Sequence of chain 8.A:
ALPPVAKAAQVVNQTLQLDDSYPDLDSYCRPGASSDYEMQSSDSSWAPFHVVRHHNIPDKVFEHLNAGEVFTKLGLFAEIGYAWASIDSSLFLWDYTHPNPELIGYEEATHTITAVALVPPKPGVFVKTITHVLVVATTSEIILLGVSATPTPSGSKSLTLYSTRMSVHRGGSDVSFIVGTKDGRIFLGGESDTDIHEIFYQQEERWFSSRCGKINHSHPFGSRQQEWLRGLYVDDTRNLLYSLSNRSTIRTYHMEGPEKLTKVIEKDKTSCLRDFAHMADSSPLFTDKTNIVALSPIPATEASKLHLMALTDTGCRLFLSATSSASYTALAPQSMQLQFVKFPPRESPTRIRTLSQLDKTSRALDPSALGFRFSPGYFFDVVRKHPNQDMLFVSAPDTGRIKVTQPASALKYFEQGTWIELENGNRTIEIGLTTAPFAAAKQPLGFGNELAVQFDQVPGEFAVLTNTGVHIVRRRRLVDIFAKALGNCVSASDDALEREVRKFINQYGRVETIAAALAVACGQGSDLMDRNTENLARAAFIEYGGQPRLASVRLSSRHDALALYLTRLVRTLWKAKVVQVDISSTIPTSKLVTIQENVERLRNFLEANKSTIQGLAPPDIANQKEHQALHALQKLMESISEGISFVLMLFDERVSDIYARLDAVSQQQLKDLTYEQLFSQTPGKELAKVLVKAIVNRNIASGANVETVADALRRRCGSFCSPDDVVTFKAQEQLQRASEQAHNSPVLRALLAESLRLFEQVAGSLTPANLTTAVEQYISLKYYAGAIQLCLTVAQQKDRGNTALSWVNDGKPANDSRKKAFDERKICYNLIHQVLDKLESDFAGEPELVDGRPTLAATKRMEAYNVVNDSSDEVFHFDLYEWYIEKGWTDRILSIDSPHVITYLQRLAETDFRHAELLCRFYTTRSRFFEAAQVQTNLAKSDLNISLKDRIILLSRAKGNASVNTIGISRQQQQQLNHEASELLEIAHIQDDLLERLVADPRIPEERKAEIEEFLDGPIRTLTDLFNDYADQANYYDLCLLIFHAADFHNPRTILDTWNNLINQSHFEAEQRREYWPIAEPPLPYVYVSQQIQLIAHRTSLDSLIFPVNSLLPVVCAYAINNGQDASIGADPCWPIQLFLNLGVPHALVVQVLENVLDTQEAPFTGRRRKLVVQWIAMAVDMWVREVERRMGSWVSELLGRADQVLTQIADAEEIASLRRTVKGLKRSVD

Sequence of chain 8.MA:
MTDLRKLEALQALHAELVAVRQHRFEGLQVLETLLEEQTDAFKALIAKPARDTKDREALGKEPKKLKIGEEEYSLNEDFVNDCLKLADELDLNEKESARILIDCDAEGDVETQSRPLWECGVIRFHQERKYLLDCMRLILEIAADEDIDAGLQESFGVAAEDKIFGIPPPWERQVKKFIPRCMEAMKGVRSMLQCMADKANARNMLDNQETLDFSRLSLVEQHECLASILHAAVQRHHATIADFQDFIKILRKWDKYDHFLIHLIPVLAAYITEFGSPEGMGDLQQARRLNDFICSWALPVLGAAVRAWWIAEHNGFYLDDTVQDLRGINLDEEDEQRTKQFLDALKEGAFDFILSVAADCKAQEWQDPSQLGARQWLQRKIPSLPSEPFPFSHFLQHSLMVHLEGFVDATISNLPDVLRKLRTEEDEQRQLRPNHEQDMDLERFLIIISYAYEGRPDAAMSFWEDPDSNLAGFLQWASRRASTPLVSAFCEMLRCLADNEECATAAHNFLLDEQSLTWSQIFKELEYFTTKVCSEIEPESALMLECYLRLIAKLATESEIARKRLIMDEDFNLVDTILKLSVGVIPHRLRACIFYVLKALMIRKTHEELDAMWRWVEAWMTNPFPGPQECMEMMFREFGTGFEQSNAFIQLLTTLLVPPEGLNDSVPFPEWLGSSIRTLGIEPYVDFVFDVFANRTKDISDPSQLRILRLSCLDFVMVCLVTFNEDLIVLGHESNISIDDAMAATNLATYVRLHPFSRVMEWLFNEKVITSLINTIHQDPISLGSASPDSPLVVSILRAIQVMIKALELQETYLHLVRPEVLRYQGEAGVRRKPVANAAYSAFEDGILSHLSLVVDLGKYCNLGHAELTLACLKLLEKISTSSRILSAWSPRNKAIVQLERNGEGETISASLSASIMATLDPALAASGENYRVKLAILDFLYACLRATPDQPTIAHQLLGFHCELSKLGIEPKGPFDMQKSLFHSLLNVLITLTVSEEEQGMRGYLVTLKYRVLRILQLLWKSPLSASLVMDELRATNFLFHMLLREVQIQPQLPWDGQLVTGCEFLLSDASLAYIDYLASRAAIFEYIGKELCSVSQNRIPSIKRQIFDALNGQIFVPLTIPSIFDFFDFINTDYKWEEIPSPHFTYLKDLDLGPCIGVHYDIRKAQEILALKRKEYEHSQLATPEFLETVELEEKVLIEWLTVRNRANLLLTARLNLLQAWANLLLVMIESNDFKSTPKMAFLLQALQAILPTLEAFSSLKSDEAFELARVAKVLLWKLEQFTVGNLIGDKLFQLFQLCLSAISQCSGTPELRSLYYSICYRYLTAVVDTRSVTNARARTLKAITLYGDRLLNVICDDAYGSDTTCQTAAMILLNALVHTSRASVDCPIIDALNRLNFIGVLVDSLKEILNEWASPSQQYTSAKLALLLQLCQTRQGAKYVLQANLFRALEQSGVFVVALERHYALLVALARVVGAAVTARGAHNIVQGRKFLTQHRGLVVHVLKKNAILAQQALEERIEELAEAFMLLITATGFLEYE

Binding-site contacts:
Ligand atom NZ contacts residue ASP1073 of chain 8.A at 3.0 Å (salt-bridge).
Ligand atom O contacts residue GLN1074 of chain 8.A at 3.0 Å (h-bond).
Ligand atom CG contacts residue GLU1052 of chain 8.A at 3.2 Å.
Ligand atom O contacts residue ARG1049 of chain 8.A at 3.7 Å.
Ligand atom CD1 contacts residue THR1065 of chain 8.A at 3.5 Å.
Ligand atom NH2 contacts residue ASP1073 of chain 8.A at 3.1 Å (salt-bridge).
Ligand atom O contacts residue THR1065 of chain 8.A at 3.2 Å.
Ligand atom CZ contacts residue ARG1044 of chain 8.A at 3.2 Å.
Ligand atom O contacts residue ARG1049 of chain 8.A at 3.7 Å.
Ligand atom CG1 contacts residue PHE1068 of chain 8.A at 3.4 Å (hydrophobic).
Ligand atom CD1 contacts residue ARG1044 of chain 8.A at 3.1 Å.
Ligand atom NH1 contacts residue ASP1073 of chain 8.A at 3.6 Å.
Ligand atom NH1 contacts residue ASN1069 of chain 8.A at 2.8 Å (h-bond).
Ligand atom NZ contacts residue LYS1225 of chain 8.MA at 2.2 Å.
Ligand atom NZ contacts residue GLU1228 of chain 8.MA at 2.8 Å.
Ligand atom O contacts residue ILE1045 of chain 8.A at 3.6 Å.
Ligand atom CE contacts residue LYS1225 of chain 8.MA at 2.9 Å.
Ligand atom CB contacts residue GLN1074 of chain 8.A at 3.5 Å.
Ligand atom N contacts residue ASN1069 of chain 8.A at 2.9 Å (h-bond).
Ligand atom O contacts residue THR1065 of chain 8.A at 3.6 Å.
Ligand atom CG contacts residue GLU1228 of chain 8.MA at 2.9 Å.
Ligand atom CA contacts residue THR1065 of chain 8.A at 3.6 Å.
Ligand atom CD contacts residue GLU1228 of chain 8.MA at 2.9 Å.
Ligand atom N contacts residue THR1065 of chain 8.A at 3.2 Å (h-bond).
Ligand atom CD contacts residue GLN1074 of chain 8.A at 3.5 Å.
Ligand atom CA contacts residue ASN1069 of chain 8.A at 3.5 Å.
Ligand atom CE contacts residue GLU1228 of chain 8.MA at 2.4 Å.
Ligand atom O contacts residue ASN1069 of chain 8.A at 3.3 Å (h-bond).
Ligand atom CD1 contacts residue ILE1053 of chain 8.A at 3.4 Å (hydrophobic).
Ligand atom CB contacts residue GLU1052 of chain 8.A at 3.1 Å.
Ligand atom CG contacts residue ILE1045 of chain 8.A at 3.5 Å (hydrophobic).
Ligand atom CB contacts residue GLU1228 of chain 8.MA at 3.7 Å.
Ligand atom O contacts residue ASN1069 of chain 8.A at 3.0 Å (h-bond).
Ligand atom CG2 contacts residue PHE1068 of chain 8.A at 3.6 Å (hydrophobic).
Ligand atom CD1 contacts residue PHE1068 of chain 8.A at 3.4 Å (hydrophobic).
Ligand atom C contacts residue ASN1069 of chain 8.A at 3.2 Å.
Ligand atom OG1 contacts residue ARG1049 of chain 8.A at 2.9 Å (salt-bridge).
Ligand atom N contacts residue GLN1074 of chain 8.A at 3.2 Å (h-bond).
Ligand atom CE1 contacts residue ARG1044 of chain 8.A at 3.5 Å.
Ligand atom O contacts residue ARG1049 of chain 8.A at 3.7 Å.

This protein binds this small molecule.
Small molecule (SMILES): CC[C@H](C)[C@H](NC(=O)[C@@H](NC(=O)[C@H](CC(C)C)NC(=O)[C@@H](N)CCCCN)C(C)C)C(=O)N[C@@H](CC(N)=O)C(=O)N[C@@H](CCCCN)C(=O)N[C@@H](CC(=O)O)C(=O)N[C@@H](CCSC)C(=O)N[C@@H](CCCN=C(N)N)C(=O)N[C@H](C(=O)N[C@@H](CC(=O)O)C(=O)N[C@@H](CC(C)C)C(=O)N[C@@H](Cc1ccccc1)C(=O)N[C@@H](CO)C(=O)N1CCC[C@H]1C(=O)N1CCC[C@H]1C(=O)N[C@H](C=O)CC(N)=O)[C@@H](C)O